Binding-site contacts:
Ligand atom C4 contacts residue LYS300 of chain 1.J at 3.6 Å.
Ligand atom O5 contacts residue TYR511 of chain 1.J at 4.2 Å.
Ligand atom C3 contacts residue LYS300 of chain 1.J at 3.5 Å.
Ligand atom C1 contacts residue ASP552 of chain 1.J at 3.4 Å.
Ligand atom O5 contacts residue GLY553 of chain 1.J at 4.0 Å.
Ligand atom O5 contacts residue SER406 of chain 1.J at 3.8 Å.
Ligand atom C1 contacts residue SER406 of chain 1.J at 3.7 Å.
Ligand atom O5 contacts residue ARG551 of chain 1.J at 4.0 Å.
Ligand atom C4 contacts residue TYR511 of chain 1.J at 3.9 Å (hydrophobic).
Ligand atom C2 contacts residue SER406 of chain 1.J at 3.2 Å.
Ligand atom O6 contacts residue LYS300 of chain 1.J at 3.1 Å (salt-bridge).
Ligand atom C2 contacts residue ASP552 of chain 1.J at 4.0 Å.
Ligand atom C3 contacts residue TYR511 of chain 1.J at 4.0 Å (hydrophobic).
Ligand atom C1 contacts residue GLY553 of chain 1.J at 3.9 Å.
Ligand atom O5 contacts residue ASP552 of chain 1.J at 3.5 Å (salt-bridge).
Ligand atom C3 contacts residue SER406 of chain 1.J at 4.1 Å.
Ligand atom C2 contacts residue TYR511 of chain 1.J at 4.2 Å (hydrophobic).

Sequence of chain 1.J:
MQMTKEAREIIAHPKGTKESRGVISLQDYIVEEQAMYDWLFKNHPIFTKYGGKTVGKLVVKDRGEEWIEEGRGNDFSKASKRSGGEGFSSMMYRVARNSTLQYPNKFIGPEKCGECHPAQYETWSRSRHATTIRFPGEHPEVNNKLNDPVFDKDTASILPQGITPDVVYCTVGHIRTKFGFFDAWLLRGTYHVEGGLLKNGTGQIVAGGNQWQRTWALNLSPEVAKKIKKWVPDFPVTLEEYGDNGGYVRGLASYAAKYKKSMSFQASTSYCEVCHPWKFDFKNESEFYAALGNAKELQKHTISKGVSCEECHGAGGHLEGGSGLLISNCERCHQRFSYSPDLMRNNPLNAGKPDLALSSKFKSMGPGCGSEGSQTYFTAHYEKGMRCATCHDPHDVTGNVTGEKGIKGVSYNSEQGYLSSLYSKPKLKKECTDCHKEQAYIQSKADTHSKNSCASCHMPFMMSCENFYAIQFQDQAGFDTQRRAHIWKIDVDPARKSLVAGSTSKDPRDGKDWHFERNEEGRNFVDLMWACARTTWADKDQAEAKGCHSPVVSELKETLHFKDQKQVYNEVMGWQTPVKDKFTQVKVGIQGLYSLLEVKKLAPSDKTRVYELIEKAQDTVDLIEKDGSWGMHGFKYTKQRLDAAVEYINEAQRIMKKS

The protein below binds the small molecule below.
Small molecule (SMILES): C[C@@H](O)[C@@H](C)O